Sequence of chain 1.E:
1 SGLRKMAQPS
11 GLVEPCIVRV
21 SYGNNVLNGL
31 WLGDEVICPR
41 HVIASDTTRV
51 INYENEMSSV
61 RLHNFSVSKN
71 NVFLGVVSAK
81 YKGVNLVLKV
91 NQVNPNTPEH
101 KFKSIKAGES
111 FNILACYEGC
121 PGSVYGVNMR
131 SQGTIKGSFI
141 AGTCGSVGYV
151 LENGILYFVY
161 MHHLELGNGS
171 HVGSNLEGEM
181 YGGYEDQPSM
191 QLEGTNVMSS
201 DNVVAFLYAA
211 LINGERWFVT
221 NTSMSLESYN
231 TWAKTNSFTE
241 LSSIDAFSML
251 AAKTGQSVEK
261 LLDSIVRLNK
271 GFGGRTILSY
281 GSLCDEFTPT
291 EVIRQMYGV

Binding-site contacts:
Ligand atom N19 contacts residue CYS144 of chain 1.F at 3.3 Å (h-bond).
Ligand atom C24 contacts residue CYS144 of chain 1.F at 3.5 Å (hydrophobic).
Ligand atom O30 contacts residue PHE139 of chain 1.F at 3.1 Å.
Ligand atom N19 contacts residue HIS163 of chain 1.F at 3.1 Å (h-bond).
Ligand atom C13 contacts residue THR47 of chain 1.F at 3.8 Å.
Ligand atom C29 contacts residue GLU165 of chain 1.F at 3.2 Å.
Ligand atom C16 contacts residue THR47 of chain 1.F at 3.9 Å.
Ligand atom C15 contacts residue GLN187 of chain 1.F at 3.7 Å.
Ligand atom C9 contacts residue GLU165 of chain 1.F at 3.6 Å.
Ligand atom N28 contacts residue ILE140 of chain 1.F at 3.5 Å.
Ligand atom O8 contacts residue GLU165 of chain 1.F at 3.2 Å (salt-bridge).
Ligand atom C21 contacts residue CYS144 of chain 1.F at 2.5 Å (hydrophobic).
Ligand atom C15 contacts residue LEU164 of chain 1.F at 3.7 Å (hydrophobic).
Ligand atom C29 contacts residue HIS162 of chain 1.F at 3.7 Å.
Ligand atom C29 contacts residue PHE139 of chain 1.F at 3.9 Å (hydrophobic).
Ligand atom C27 contacts residue GLU165 of chain 1.F at 3.3 Å.
Ligand atom C27 contacts residue ALA141 of chain 1.F at 3.5 Å (hydrophobic).
Ligand atom C20 contacts residue CYS144 of chain 1.F at 3.1 Å (hydrophobic).
Ligand atom O22 contacts residue CYS144 of chain 1.F at 2.6 Å (h-bond).
Ligand atom C27 contacts residue ILE140 of chain 1.F at 3.7 Å (hydrophobic).
Ligand atom C16 contacts residue ASP186 of chain 1.F at 3.9 Å.
Ligand atom O30 contacts residue HIS162 of chain 1.F at 2.8 Å (h-bond).
Ligand atom C26 contacts residue ALA141 of chain 1.F at 3.8 Å (hydrophobic).
Ligand atom N28 contacts residue GLU165 of chain 1.F at 2.5 Å (salt-bridge).
Ligand atom C12 contacts residue HIS163 of chain 1.F at 3.8 Å.
Ligand atom N28 contacts residue SER1 of chain 1.E at 4.0 Å.
Ligand atom O30 contacts residue HIS171 of chain 1.F at 3.1 Å.
Ligand atom O30 contacts residue GLU165 of chain 1.F at 3.4 Å (salt-bridge).
Ligand atom C16 contacts residue HIS41 of chain 1.F at 3.9 Å.
Ligand atom C13 contacts residue HIS41 of chain 1.F at 4.0 Å.
Ligand atom N28 contacts residue PHE139 of chain 1.F at 3.0 Å (h-bond).
Ligand atom O22 contacts residue HIS41 of chain 1.F at 3.1 Å (h-bond).
Ligand atom C14 contacts residue HIS41 of chain 1.F at 3.4 Å.
Ligand atom C17 contacts residue HIS163 of chain 1.F at 3.9 Å.
Ligand atom C15 contacts residue ASP186 of chain 1.F at 3.9 Å.
Ligand atom C24 contacts residue HIS162 of chain 1.F at 3.7 Å.
Ligand atom C16 contacts residue ILE51 of chain 1.F at 3.6 Å (hydrophobic).
Ligand atom O10 contacts residue LEU164 of chain 1.F at 2.9 Å.
Ligand atom O10 contacts residue GLU165 of chain 1.F at 2.6 Å (salt-bridge).
Ligand atom C9 contacts residue LEU164 of chain 1.F at 3.9 Å (hydrophobic).

Sequence of chain 1.F:
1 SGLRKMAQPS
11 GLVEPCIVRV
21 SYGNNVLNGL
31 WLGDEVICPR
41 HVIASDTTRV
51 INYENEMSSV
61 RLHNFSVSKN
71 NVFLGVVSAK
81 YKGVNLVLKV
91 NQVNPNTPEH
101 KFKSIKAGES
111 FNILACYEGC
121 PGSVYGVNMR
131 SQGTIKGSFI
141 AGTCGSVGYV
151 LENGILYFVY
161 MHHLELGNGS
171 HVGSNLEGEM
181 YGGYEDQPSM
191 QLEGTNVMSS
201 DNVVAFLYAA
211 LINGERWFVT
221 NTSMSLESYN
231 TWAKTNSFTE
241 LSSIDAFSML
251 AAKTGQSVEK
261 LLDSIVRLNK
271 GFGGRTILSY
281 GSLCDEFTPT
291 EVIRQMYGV

The protein below binds the small molecule below.
Small molecule (SMILES): CC(C)C[C@H](NC(=O)OCc1ccccc1)C(=O)N[C@@H](C[C@@H]1CCNC1=O)[C@@H](O)S(=O)(=O)O